The protein below binds the small molecule below.
Small molecule (SMILES): COc1ccc(C[C@@H]2NC(=O)/C=C/C[C@@H]([C@H](C)[C@H]3O[C@@H]3c3ccccc3)OC(=O)[C@H](CC(C)C)OC(=O)[C@H](C)CNC2=O)cc1Cl

Sequence of chain 1.L:
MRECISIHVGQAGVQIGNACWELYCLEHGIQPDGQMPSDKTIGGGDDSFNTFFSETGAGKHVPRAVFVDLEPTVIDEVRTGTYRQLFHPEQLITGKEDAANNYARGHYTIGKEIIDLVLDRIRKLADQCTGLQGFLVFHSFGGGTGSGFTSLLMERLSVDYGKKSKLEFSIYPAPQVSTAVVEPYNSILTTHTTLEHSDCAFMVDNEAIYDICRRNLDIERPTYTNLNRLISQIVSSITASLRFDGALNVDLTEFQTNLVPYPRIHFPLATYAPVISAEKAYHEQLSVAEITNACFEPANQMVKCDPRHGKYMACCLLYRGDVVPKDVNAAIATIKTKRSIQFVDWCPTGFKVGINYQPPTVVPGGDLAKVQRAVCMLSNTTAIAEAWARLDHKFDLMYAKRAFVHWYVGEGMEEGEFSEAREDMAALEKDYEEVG

Sequence of chain 1.K:
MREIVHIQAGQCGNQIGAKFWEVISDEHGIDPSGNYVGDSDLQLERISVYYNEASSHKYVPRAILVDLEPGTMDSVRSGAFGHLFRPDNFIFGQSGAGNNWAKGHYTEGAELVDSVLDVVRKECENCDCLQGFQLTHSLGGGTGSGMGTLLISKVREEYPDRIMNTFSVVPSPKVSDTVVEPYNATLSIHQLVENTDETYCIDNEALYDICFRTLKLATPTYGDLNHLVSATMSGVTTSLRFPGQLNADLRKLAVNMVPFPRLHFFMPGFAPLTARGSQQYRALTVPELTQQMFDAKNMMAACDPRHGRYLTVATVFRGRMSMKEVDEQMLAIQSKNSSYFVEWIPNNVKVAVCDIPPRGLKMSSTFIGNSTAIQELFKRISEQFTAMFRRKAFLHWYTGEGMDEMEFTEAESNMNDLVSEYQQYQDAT

Binding-site contacts:
Ligand atom C31 contacts residue MET313 of chain 1.L at 3.4 Å (hydrophobic).
Ligand atom C34 contacts residue THR257 of chain 1.L at 3.0 Å.
Ligand atom C3 contacts residue GLU254 of chain 1.L at 3.5 Å.
Ligand atom C7 contacts residue THR178 of chain 1.K at 3.1 Å.
Ligand atom C23 contacts residue GLY98 of chain 1.K at 3.8 Å.
Ligand atom C35 contacts residue VAL260 of chain 1.L at 3.4 Å (hydrophobic).
Ligand atom O2 contacts residue PHE394 of chain 1.K at 3.2 Å.
Ligand atom C31 contacts residue CYS347 of chain 1.L at 3.5 Å (hydrophobic).
Ligand atom O4 contacts residue ASN99 of chain 1.K at 3.2 Å (h-bond).
Ligand atom O5 contacts residue THR257 of chain 1.L at 3.4 Å.
Ligand atom C8 contacts residue ASN99 of chain 1.K at 3.2 Å.
Ligand atom O8 contacts residue MET313 of chain 1.L at 3.0 Å (h-bond).
Ligand atom C6 contacts residue THR257 of chain 1.L at 3.4 Å.
Ligand atom CL1 contacts residue CYS347 of chain 1.L at 2.9 Å.
Ligand atom C12 contacts residue THR257 of chain 1.L at 3.5 Å.
Ligand atom N2 contacts residue THR257 of chain 1.L at 3.5 Å (h-bond).
Ligand atom C10 contacts residue ASN99 of chain 1.K at 3.6 Å.
Ligand atom C20 contacts residue ASN100 of chain 1.K at 3.4 Å.
Ligand atom C16 contacts residue THR253 of chain 1.L at 3.6 Å.
Ligand atom O2 contacts residue VAL179 of chain 1.K at 3.6 Å.
Ligand atom C32 contacts residue MET313 of chain 1.L at 3.5 Å (hydrophobic).
Ligand atom O3 contacts residue THR257 of chain 1.L at 2.9 Å (h-bond).
Ligand atom C20 contacts residue TRP397 of chain 1.K at 3.5 Å (hydrophobic).
Ligand atom C33 contacts residue PHE394 of chain 1.K at 3.6 Å (hydrophobic).
Ligand atom C19 contacts residue TRP397 of chain 1.K at 3.7 Å (hydrophobic).
Ligand atom O2 contacts residue THR257 of chain 1.L at 2.9 Å (h-bond).
Ligand atom O7 contacts residue TRP397 of chain 1.K at 3.3 Å.
Ligand atom C8 contacts residue THR178 of chain 1.K at 3.0 Å.
Ligand atom C9 contacts residue ASN99 of chain 1.K at 3.5 Å.
Ligand atom C34 contacts residue ASN258 of chain 1.L at 3.7 Å.
Ligand atom C6 contacts residue VAL179 of chain 1.K at 3.6 Å (hydrophobic).
Ligand atom C18 contacts residue THR257 of chain 1.L at 3.5 Å.
Ligand atom C35 contacts residue MET313 of chain 1.L at 3.6 Å (hydrophobic).
Ligand atom CL1 contacts residue MET313 of chain 1.L at 2.6 Å.
Ligand atom C10 contacts residue THR257 of chain 1.L at 3.7 Å.
Ligand atom C23 contacts residue ASN100 of chain 1.K at 3.6 Å.
Ligand atom CL1 contacts residue PRO348 of chain 1.L at 2.6 Å.
Ligand atom C4 contacts residue LYS352 of chain 1.L at 3.4 Å.
Ligand atom O1 contacts residue LYS352 of chain 1.L at 3.0 Å (salt-bridge).
Ligand atom C33 contacts residue THR257 of chain 1.L at 3.4 Å.